The small molecule below binds the protein below.
Small molecule (SMILES): CC(=O)N[C@@H]1[C@@H](O)[C@H](O)[C@@H](CO)O[C@H]1O

Sequence of chain 1.C:
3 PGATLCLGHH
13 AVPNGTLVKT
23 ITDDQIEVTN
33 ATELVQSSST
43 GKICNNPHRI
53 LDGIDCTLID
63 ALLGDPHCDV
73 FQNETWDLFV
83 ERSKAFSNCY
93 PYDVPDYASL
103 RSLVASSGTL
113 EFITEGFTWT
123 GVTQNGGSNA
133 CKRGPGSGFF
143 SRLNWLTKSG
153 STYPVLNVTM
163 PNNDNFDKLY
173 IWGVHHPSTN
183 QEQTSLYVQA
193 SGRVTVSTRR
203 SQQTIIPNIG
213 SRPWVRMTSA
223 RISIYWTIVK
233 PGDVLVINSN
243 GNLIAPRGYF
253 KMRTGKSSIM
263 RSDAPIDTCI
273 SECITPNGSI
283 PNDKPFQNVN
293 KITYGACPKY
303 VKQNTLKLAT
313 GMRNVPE

Binding-site contacts:
Ligand atom C4 contacts residue ASN32 of chain 1.C at 4.3 Å.
Ligand atom O7 contacts residue ASN32 of chain 1.C at 3.3 Å (h-bond).
Ligand atom C7 contacts residue ASN32 of chain 1.C at 3.2 Å.
Ligand atom C1 contacts residue ASN32 of chain 1.C at 1.5 Å.
Ligand atom C7 contacts residue THR31 of chain 1.C at 4.3 Å.
Ligand atom O7 contacts residue THR31 of chain 1.C at 4.3 Å.
Ligand atom C5 contacts residue ASN32 of chain 1.C at 3.7 Å.
Ligand atom O5 contacts residue ASN32 of chain 1.C at 2.5 Å (h-bond).
Ligand atom C8 contacts residue THR31 of chain 1.C at 3.9 Å.
Ligand atom C3 contacts residue ASN32 of chain 1.C at 3.7 Å.
Ligand atom C2 contacts residue ASN32 of chain 1.C at 2.4 Å.
Ligand atom C8 contacts residue ASN32 of chain 1.C at 4.3 Å.
Ligand atom N2 contacts residue ASN32 of chain 1.C at 2.8 Å (h-bond).
Ligand atom C6 contacts residue ASN32 of chain 1.C at 4.0 Å.